Sequence of chain 1.B:
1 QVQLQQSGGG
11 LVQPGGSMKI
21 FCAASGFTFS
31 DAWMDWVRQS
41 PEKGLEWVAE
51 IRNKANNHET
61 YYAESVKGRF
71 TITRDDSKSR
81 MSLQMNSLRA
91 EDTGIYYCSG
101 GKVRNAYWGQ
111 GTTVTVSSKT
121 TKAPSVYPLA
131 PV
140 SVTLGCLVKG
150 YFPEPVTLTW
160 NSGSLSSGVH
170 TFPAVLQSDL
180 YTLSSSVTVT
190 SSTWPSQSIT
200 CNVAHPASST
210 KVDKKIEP

Binding-site contacts:
Ligand atom C5 contacts residue GLU50 of chain 1.B at 4.0 Å.
Ligand atom O4 contacts residue GLU50 of chain 1.B at 2.7 Å (salt-bridge).
Ligand atom C6 contacts residue ARG52 of chain 1.B at 4.1 Å.
Ligand atom O1 contacts residue THR96 of chain 1.A at 3.3 Å (h-bond).
Ligand atom O5 contacts residue ARG52 of chain 1.B at 3.2 Å (salt-bridge).
Ligand atom N2 contacts residue THR96 of chain 1.A at 3.3 Å (h-bond).
Ligand atom O4 contacts residue ARG104 of chain 1.B at 2.9 Å (salt-bridge).
Ligand atom C8 contacts residue SER95 of chain 1.A at 3.8 Å.
Ligand atom N2 contacts residue SER95 of chain 1.A at 3.2 Å (h-bond).
Ligand atom O6 contacts residue TYR61 of chain 1.B at 3.6 Å.
Ligand atom C4 contacts residue PRO99 of chain 1.A at 4.1 Å (hydrophobic).
Ligand atom C4 contacts residue ARG104 of chain 1.B at 3.4 Å.
Ligand atom C2 contacts residue SER95 of chain 1.A at 3.9 Å.
Ligand atom O6 contacts residue TRP47 of chain 1.B at 3.7 Å.
Ligand atom C1 contacts residue ARG52 of chain 1.B at 3.8 Å.
Ligand atom O4 contacts residue ARG52 of chain 1.B at 3.0 Å (salt-bridge).
Ligand atom C4 contacts residue GLU50 of chain 1.B at 3.4 Å.
Ligand atom C4 contacts residue ARG52 of chain 1.B at 4.0 Å.
Ligand atom C3 contacts residue HIS97 of chain 1.A at 3.6 Å.
Ligand atom O3 contacts residue SER95 of chain 1.A at 2.7 Å (h-bond).
Ligand atom C1 contacts residue THR96 of chain 1.A at 4.1 Å.
Ligand atom C5 contacts residue ARG52 of chain 1.B at 3.9 Å.
Ligand atom C3 contacts residue ARG104 of chain 1.B at 3.5 Å.
Ligand atom O6 contacts residue PRO99 of chain 1.A at 4.0 Å.
Ligand atom O7 contacts residue TRP33 of chain 1.B at 3.6 Å.
Ligand atom C3 contacts residue SER95 of chain 1.A at 3.3 Å.
Ligand atom C2 contacts residue ARG52 of chain 1.B at 3.7 Å.
Ligand atom C8 contacts residue HIS30 of chain 1.A at 3.6 Å.
Ligand atom C8 contacts residue TYR36 of chain 1.A at 3.6 Å (hydrophobic).
Ligand atom O4 contacts residue TRP33 of chain 1.B at 3.7 Å.
Ligand atom C6 contacts residue TYR61 of chain 1.B at 3.6 Å (hydrophobic).
Ligand atom C2 contacts residue THR96 of chain 1.A at 4.1 Å.
Ligand atom C7 contacts residue SER95 of chain 1.A at 3.7 Å.
Ligand atom O3 contacts residue HIS97 of chain 1.A at 4.1 Å.
Ligand atom O1 contacts residue HIS97 of chain 1.A at 3.9 Å.
Ligand atom O6 contacts residue GLU50 of chain 1.B at 3.0 Å (salt-bridge).
Ligand atom C7 contacts residue THR96 of chain 1.A at 4.0 Å.
Ligand atom C6 contacts residue GLU50 of chain 1.B at 3.6 Å.
Ligand atom O3 contacts residue ARG104 of chain 1.B at 2.5 Å (salt-bridge).
Ligand atom C8 contacts residue THR96 of chain 1.A at 3.8 Å.

Sequence of chain 1.A:
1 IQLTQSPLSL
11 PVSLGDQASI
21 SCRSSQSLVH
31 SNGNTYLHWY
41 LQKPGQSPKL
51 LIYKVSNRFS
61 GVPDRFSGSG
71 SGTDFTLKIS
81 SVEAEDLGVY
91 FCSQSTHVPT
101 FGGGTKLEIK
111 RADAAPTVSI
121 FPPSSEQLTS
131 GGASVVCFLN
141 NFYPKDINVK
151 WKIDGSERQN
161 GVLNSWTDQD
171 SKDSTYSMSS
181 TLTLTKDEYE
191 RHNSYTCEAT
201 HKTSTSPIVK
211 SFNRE

A small-molecule ligand and the protein it binds are described below.
Small molecule (SMILES): CC(=O)N[C@@H]1[C@@H](O)[C@@H](O)[C@@H](CO)O[C@H]1O